Binding-site contacts:
Ligand atom C4 contacts residue ALA296 of chain 1.A at 3.8 Å (hydrophobic).
Ligand atom C5 contacts residue PHE119 of chain 1.A at 3.6 Å (hydrophobic).
Ligand atom C1 contacts residue MNH1 of chain 1.E at 3.6 Å.
Ligand atom C3 contacts residue WAA1 of chain 1.D at 4.1 Å.
Ligand atom C4 contacts residue ILE295 of chain 1.A at 4.1 Å (hydrophobic).
Ligand atom C5 contacts residue ALA296 of chain 1.A at 3.6 Å (hydrophobic).
Ligand atom N1 contacts residue MNH1 of chain 1.E at 3.2 Å (h-bond).
Ligand atom C4 contacts residue PHE119 of chain 1.A at 3.6 Å (hydrophobic).
Ligand atom C3 contacts residue ILE295 of chain 1.A at 4.1 Å (hydrophobic).
Ligand atom N1 contacts residue PHE119 of chain 1.A at 3.7 Å.
Ligand atom C2 contacts residue PHE119 of chain 1.A at 3.8 Å (hydrophobic).
Ligand atom C2 contacts residue WAA1 of chain 1.D at 3.9 Å.
Ligand atom C2 contacts residue ALA360 of chain 1.A at 4.3 Å (hydrophobic).
Ligand atom C1 contacts residue ALA360 of chain 1.A at 4.0 Å (hydrophobic).
Ligand atom C1 contacts residue PHE119 of chain 1.A at 3.8 Å (hydrophobic).
Ligand atom C2 contacts residue THR300 of chain 1.A at 3.8 Å.
Ligand atom C3 contacts residue ALA296 of chain 1.A at 4.2 Å (hydrophobic).
Ligand atom C1 contacts residue THR300 of chain 1.A at 4.0 Å.
Ligand atom C3 contacts residue PHE119 of chain 1.A at 3.7 Å (hydrophobic).
Ligand atom C5 contacts residue MNH1 of chain 1.E at 3.7 Å.
Ligand atom C3 contacts residue LEU469 of chain 1.A at 4.2 Å (hydrophobic).
Ligand atom N1 contacts residue ALA296 of chain 1.A at 4.1 Å.
Ligand atom C3 contacts residue THR300 of chain 1.A at 4.0 Å.

Sequence of chain 1.A:
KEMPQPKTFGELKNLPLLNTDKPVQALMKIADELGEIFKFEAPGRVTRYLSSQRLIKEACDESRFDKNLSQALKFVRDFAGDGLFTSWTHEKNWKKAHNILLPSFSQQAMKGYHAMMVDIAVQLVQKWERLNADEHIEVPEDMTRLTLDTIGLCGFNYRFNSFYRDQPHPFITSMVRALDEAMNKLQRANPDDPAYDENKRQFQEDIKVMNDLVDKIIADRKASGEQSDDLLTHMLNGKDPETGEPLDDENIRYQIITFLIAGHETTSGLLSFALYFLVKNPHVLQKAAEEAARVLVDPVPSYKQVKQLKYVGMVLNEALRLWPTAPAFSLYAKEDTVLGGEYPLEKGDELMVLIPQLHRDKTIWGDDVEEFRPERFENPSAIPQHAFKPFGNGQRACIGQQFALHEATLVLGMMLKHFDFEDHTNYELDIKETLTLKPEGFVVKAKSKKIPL

The small molecule below binds the protein below.
Small molecule (SMILES): c1ccncc1